The protein below binds the small molecule below.
Small molecule (SMILES): Nc1ccn([C@@H]2O[C@H](CO[P](=O)(O)O[C@H]3[C@@H](O)[C@H](n4ccc(=O)[nH]c4=O)O[C@@H]3CO[P](=O)(O)O[C@H]3[C@@H](O)[C@H](n4cnc5c(N)ncnc54)O[C@@H]3CO[P](=O)(O)O[C@H]3[C@@H](O)[C@H](n4ccc(=O)[nH]c4=O)O[C@@H]3CO[P](=O)(O)O[C@H]3[C@@H](O)[C@H](n4ccc(=O)[nH]c4=O)O[C@@H]3COP(=O)=O)[C@@H](O[P](=O)(O)OC[C@H]3O[C@@H](n4ccc(=O)[nH]c4=O)[C@H](O)[C@@H]3O[P](=O)(O)OC[C@H]3O[C@@H](n4ccc(N)nc4=O)[C@H](O)[C@@H]3O[P](=O)(O)OC[C@H]3O[C@@H](n4cnc5c(N)ncnc54)[C@H](O)[C@@H]3O)[C@H]2O)c(=O)n1

Binding-site contacts:
Ligand atom C5 contacts residue TRP177 of chain 1.E at 3.1 Å (hydrophobic).
Ligand atom N1 contacts residue LEU252 of chain 1.E at 3.2 Å.
Ligand atom C4 contacts residue ARG313 of chain 1.E at 3.2 Å.
Ligand atom OP1 contacts residue THR191 of chain 1.E at 3.0 Å (h-bond).
Ligand atom O5' contacts residue THR191 of chain 1.E at 3.3 Å (h-bond).
Ligand atom OP1 contacts residue GLY190 of chain 1.E at 3.2 Å.
Ligand atom C4 contacts residue TYR226 of chain 1.E at 3.2 Å (hydrophobic).
Ligand atom O4' contacts residue LEU252 of chain 1.E at 3.3 Å.
Ligand atom P contacts residue SER260 of chain 1.E at 3.4 Å.
Ligand atom O2' contacts residue ASN253 of chain 1.E at 2.6 Å (h-bond).
Ligand atom OP2 contacts residue GLY262 of chain 1.E at 3.2 Å (h-bond).
Ligand atom OP2 contacts residue ASN228 of chain 1.E at 2.9 Å (h-bond).
Ligand atom OP2 contacts residue LYS322 of chain 1.E at 3.2 Å (salt-bridge).
Ligand atom OP2 contacts residue ASN187 of chain 1.E at 2.9 Å (h-bond).
Ligand atom O2' contacts residue SER251 of chain 1.E at 3.1 Å.
Ligand atom C6 contacts residue LEU252 of chain 1.E at 3.1 Å (hydrophobic).
Ligand atom O2 contacts residue ASN253 of chain 1.E at 2.9 Å (h-bond).
Ligand atom C2 contacts residue ARG313 of chain 1.E at 3.1 Å.
Ligand atom OP1 contacts residue ASN187 of chain 1.E at 3.0 Å.
Ligand atom O2 contacts residue ALA182 of chain 1.E at 2.6 Å.
Ligand atom OP1 contacts residue LYS266 of chain 1.E at 3.3 Å (salt-bridge).
Ligand atom OP1 contacts residue SER250 of chain 1.E at 3.0 Å (h-bond).
Ligand atom C4 contacts residue ASN253 of chain 1.E at 3.3 Å.
Ligand atom OP1 contacts residue ARG336 of chain 1.E at 3.0 Å (salt-bridge).
Ligand atom OP1 contacts residue ARG342 of chain 1.E at 2.5 Å (salt-bridge).
Ligand atom C2 contacts residue ASN253 of chain 1.E at 3.2 Å.
Ligand atom N7 contacts residue TYR226 of chain 1.E at 3.3 Å.
Ligand atom OP2 contacts residue LYS266 of chain 1.E at 2.9 Å (salt-bridge).
Ligand atom OP1 contacts residue THR229 of chain 1.E at 2.6 Å (h-bond).
Ligand atom OP1 contacts residue SER260 of chain 1.E at 2.6 Å (h-bond).
Ligand atom O3' contacts residue LYS322 of chain 1.E at 3.0 Å (salt-bridge).
Ligand atom OP1 contacts residue GLN188 of chain 1.E at 3.2 Å (h-bond).
Ligand atom O4' contacts residue ARG313 of chain 1.E at 3.1 Å (salt-bridge).
Ligand atom OP1 contacts residue PHE189 of chain 1.E at 2.9 Å (h-bond).
Ligand atom OP1 contacts residue LEU261 of chain 1.E at 2.8 Å (h-bond).
Ligand atom N3 contacts residue ASN253 of chain 1.E at 3.0 Å (h-bond).
Ligand atom C1' contacts residue ARG313 of chain 1.E at 3.3 Å.
Ligand atom O3' contacts residue SER250 of chain 1.E at 3.1 Å (h-bond).
Ligand atom O2' contacts residue LYS322 of chain 1.E at 3.0 Å (salt-bridge).
Ligand atom N3 contacts residue ARG313 of chain 1.E at 3.0 Å.

Sequence of chain 1.E:
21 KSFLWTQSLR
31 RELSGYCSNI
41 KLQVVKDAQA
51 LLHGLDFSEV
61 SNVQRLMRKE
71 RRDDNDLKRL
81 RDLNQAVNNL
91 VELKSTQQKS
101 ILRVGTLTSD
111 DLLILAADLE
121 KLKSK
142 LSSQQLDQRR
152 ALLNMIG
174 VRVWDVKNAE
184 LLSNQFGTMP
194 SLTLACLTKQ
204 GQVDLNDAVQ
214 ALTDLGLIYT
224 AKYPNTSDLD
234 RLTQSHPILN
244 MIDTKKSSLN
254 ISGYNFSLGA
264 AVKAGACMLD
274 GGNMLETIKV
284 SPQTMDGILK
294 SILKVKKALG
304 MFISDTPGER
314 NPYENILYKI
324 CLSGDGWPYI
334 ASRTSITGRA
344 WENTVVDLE